Binding-site contacts:
Ligand atom CD contacts residue ASP50 of chain 1.A at 3.5 Å.
Ligand atom CE1 contacts residue SER26 of chain 1.A at 3.2 Å.
Ligand atom CA contacts residue TYR29 of chain 1.A at 3.6 Å (hydrophobic).
Ligand atom CD1 contacts residue HIS22 of chain 1.A at 3.3 Å.
Ligand atom CE1 contacts residue HIS22 of chain 1.A at 3.2 Å.
Ligand atom CZ contacts residue GLY221 of chain 1.A at 3.3 Å.
Ligand atom OD1 contacts residue CYS31 of chain 1.A at 3.5 Å (h-bond).
Ligand atom CA contacts residue VAL30 of chain 1.A at 3.3 Å (hydrophobic).
Ligand atom C contacts residue ZBR1 of chain 1.I at 3.2 Å.
Ligand atom CZ contacts residue ASP50 of chain 1.A at 3.5 Å.
Ligand atom CB contacts residue VAL30 of chain 1.A at 3.2 Å (hydrophobic).
Ligand atom CG contacts residue SER198 of chain 1.A at 3.2 Å.
Ligand atom OD2 contacts residue SER198 of chain 1.A at 2.5 Å (h-bond).
Ligand atom O contacts residue HIS22 of chain 1.A at 3.3 Å.
Ligand atom CB contacts residue GLY219 of chain 1.A at 3.4 Å.
Ligand atom CA contacts residue GLN195 of chain 1.A at 3.6 Å.
Ligand atom NH2 contacts residue ASP192 of chain 1.A at 2.6 Å (salt-bridge).
Ligand atom SG contacts residue ZBR1 of chain 1.I at 1.8 Å.
Ligand atom OD2 contacts residue GLY196 of chain 1.A at 2.9 Å (h-bond).
Ligand atom O contacts residue GLN195 of chain 1.A at 3.3 Å (h-bond).
Ligand atom NE contacts residue GLY221 of chain 1.A at 2.9 Å (h-bond).
Ligand atom NH1 contacts residue ASP192 of chain 1.A at 2.9 Å (salt-bridge).
Ligand atom CZ contacts residue ASP192 of chain 1.A at 3.2 Å.
Ligand atom OD1 contacts residue HIS46 of chain 1.A at 2.9 Å (h-bond).
Ligand atom CA contacts residue TYR51 of chain 1.A at 3.5 Å (hydrophobic).
Ligand atom OD1 contacts residue SER198 of chain 1.A at 3.1 Å (h-bond).
Ligand atom NH1 contacts residue ASP50 of chain 1.A at 3.0 Å (salt-bridge).
Ligand atom CB contacts residue ZBR1 of chain 1.I at 2.9 Å.
Ligand atom N contacts residue VAL30 of chain 1.A at 3.0 Å (h-bond).
Ligand atom O contacts residue GLN195 of chain 1.A at 2.8 Å (h-bond).
Ligand atom OH contacts residue SO41 of chain 1.C at 3.5 Å (h-bond).
Ligand atom O contacts residue ZBR1 of chain 1.I at 2.7 Å.
Ligand atom NH1 contacts residue GLY229 of chain 1.A at 3.3 Å.
Ligand atom CB contacts residue GLY196 of chain 1.A at 3.5 Å.
Ligand atom O contacts residue GLN195 of chain 1.A at 3.0 Å (h-bond).
Ligand atom CB contacts residue TYR51 of chain 1.A at 3.1 Å (hydrophobic).
Ligand atom NH1 contacts residue SER193 of chain 1.A at 2.9 Å (h-bond).
Ligand atom NE contacts residue ASP50 of chain 1.A at 2.7 Å (salt-bridge).
Ligand atom NH2 contacts residue CYS222 of chain 1.A at 3.5 Å.
Ligand atom NH2 contacts residue GLY221 of chain 1.A at 2.8 Å (h-bond).

Sequence of chain 1.A:
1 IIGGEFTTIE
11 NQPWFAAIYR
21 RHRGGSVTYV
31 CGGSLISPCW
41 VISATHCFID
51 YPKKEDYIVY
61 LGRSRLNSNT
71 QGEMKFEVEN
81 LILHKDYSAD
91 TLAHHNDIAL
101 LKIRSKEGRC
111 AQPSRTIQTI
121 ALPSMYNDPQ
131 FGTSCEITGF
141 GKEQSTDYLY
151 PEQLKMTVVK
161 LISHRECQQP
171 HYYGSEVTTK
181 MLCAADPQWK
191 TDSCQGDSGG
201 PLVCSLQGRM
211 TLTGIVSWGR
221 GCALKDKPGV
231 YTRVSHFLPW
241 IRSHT

This small molecule binds to this protein.
Small molecule (SMILES): CC[C@@H](NC(=O)[C@H](CCCN=C(N)N)NC(=O)CNC(=O)[C@H](CCCN=C(N)N)NC(=O)[C@H](CS)NC(=O)[C@H](CC(=O)O)NC(=O)[C@@H](NC(=O)[C@H](CCC(=O)O)NC(=O)[C@H](Cc1ccc(O)cc1)NC(=O)[C@H](CCCN=C(N)N)NC(=O)[C@H](CO)NC(=O)[C@H](CS)NC(=O)[C@H](C)N)C(C)C)C(=O)N[C@@H](CO)C(=O)N[C@@H](C)C(=O)N[C@@H](CS)C(=O)NCC(N)=O